The small molecule below binds the protein below.
Small molecule (SMILES): CC(=O)[C@H]1CC[C@H]2[C@@H]3CC[C@H]4C[C@H](O)CC[C@]4(C)[C@H]3C(=O)C[C@]12C

Binding-site contacts:
Ligand atom C16 contacts residue ALA283 of chain 1.J at 4.3 Å (hydrophobic).
Ligand atom O20 contacts residue THR284 of chain 1.J at 3.0 Å (h-bond).
Ligand atom O3 contacts residue GLN220 of chain 1.I at 3.3 Å (h-bond).
Ligand atom C16 contacts residue THR284 of chain 1.J at 4.0 Å.
Ligand atom C5 contacts residue TRP224 of chain 1.I at 3.5 Å (hydrophobic).
Ligand atom C16 contacts residue TRP224 of chain 1.I at 3.9 Å (hydrophobic).
Ligand atom C8 contacts residue TRP224 of chain 1.I at 4.0 Å (hydrophobic).
Ligand atom C14 contacts residue TRP224 of chain 1.I at 3.5 Å (hydrophobic).
Ligand atom C9 contacts residue TRP224 of chain 1.I at 3.6 Å (hydrophobic).
Ligand atom C12 contacts residue TRP224 of chain 1.I at 3.9 Å (hydrophobic).
Ligand atom C18 contacts residue ILE280 of chain 1.J at 4.3 Å (hydrophobic).
Ligand atom C1 contacts residue TRP224 of chain 1.I at 4.3 Å (hydrophobic).
Ligand atom C2 contacts residue PRO308 of chain 1.I at 4.2 Å (hydrophobic).
Ligand atom C3 contacts residue PRO308 of chain 1.I at 4.0 Å (hydrophobic).
Ligand atom O3 contacts residue ARG304 of chain 1.I at 4.3 Å.
Ligand atom C6 contacts residue VAL221 of chain 1.I at 3.7 Å (hydrophobic).
Ligand atom C11 contacts residue TRP224 of chain 1.I at 4.1 Å (hydrophobic).
Ligand atom C15 contacts residue TRP224 of chain 1.I at 3.8 Å (hydrophobic).
Ligand atom C10 contacts residue TRP224 of chain 1.I at 4.1 Å (hydrophobic).
Ligand atom C15 contacts residue ALA283 of chain 1.J at 4.2 Å (hydrophobic).
Ligand atom O3 contacts residue PRO308 of chain 1.I at 3.2 Å.
Ligand atom C4 contacts residue VAL221 of chain 1.I at 4.3 Å (hydrophobic).
Ligand atom C13 contacts residue TRP224 of chain 1.I at 4.4 Å (hydrophobic).
Ligand atom O3 contacts residue TRP224 of chain 1.I at 3.9 Å.
Ligand atom C4 contacts residue GLN220 of chain 1.I at 4.1 Å.
Ligand atom C6 contacts residue TRP224 of chain 1.I at 3.7 Å (hydrophobic).
Ligand atom C17 contacts residue TRP224 of chain 1.I at 4.0 Å (hydrophobic).
Ligand atom C3 contacts residue ILE217 of chain 1.I at 4.5 Å (hydrophobic).
Ligand atom C20 contacts residue THR284 of chain 1.J at 4.1 Å.
Ligand atom C3 contacts residue GLN220 of chain 1.I at 3.8 Å.
Ligand atom C7 contacts residue TRP224 of chain 1.I at 3.2 Å (hydrophobic).
Ligand atom C4 contacts residue ILE217 of chain 1.I at 3.7 Å (hydrophobic).
Ligand atom C19 contacts residue ILE280 of chain 1.J at 4.4 Å (hydrophobic).

Sequence of chain 1.J:
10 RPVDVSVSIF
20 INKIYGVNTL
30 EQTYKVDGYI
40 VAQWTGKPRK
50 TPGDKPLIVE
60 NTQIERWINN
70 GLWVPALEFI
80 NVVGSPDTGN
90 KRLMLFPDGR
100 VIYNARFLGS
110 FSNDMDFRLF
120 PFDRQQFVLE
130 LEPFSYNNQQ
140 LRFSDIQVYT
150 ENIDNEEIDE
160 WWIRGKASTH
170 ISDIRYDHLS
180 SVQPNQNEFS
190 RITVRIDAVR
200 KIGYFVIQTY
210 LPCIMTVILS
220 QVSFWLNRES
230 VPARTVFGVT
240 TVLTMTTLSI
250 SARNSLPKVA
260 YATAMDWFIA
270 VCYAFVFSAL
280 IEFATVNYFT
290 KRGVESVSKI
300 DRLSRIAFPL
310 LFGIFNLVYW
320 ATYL

Sequence of chain 1.I:
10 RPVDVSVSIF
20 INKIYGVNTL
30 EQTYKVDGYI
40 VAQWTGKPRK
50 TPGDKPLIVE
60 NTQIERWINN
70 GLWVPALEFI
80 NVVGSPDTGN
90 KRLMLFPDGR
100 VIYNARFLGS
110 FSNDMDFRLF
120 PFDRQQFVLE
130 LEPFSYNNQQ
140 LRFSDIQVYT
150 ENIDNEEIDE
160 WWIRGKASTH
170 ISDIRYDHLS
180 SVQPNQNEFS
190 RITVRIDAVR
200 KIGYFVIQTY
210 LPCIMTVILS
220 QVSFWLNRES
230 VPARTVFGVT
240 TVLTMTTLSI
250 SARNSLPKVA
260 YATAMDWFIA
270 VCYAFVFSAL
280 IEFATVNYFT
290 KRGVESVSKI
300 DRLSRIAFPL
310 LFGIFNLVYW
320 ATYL